This protein binds this small molecule.
Small molecule (SMILES): NCCCC(=O)O

Sequence of chain 1.C:
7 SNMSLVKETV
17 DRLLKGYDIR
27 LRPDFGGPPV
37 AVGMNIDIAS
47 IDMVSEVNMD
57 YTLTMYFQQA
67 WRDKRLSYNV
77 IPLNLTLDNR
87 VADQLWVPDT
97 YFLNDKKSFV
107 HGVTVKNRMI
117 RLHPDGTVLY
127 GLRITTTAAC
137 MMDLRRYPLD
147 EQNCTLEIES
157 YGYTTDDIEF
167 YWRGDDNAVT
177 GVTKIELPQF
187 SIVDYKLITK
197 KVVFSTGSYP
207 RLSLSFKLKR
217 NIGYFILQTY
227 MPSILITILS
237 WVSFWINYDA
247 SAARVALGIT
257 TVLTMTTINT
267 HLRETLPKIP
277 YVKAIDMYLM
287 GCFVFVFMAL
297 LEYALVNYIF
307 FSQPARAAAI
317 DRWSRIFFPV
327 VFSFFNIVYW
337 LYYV

Sequence of chain 1.D:
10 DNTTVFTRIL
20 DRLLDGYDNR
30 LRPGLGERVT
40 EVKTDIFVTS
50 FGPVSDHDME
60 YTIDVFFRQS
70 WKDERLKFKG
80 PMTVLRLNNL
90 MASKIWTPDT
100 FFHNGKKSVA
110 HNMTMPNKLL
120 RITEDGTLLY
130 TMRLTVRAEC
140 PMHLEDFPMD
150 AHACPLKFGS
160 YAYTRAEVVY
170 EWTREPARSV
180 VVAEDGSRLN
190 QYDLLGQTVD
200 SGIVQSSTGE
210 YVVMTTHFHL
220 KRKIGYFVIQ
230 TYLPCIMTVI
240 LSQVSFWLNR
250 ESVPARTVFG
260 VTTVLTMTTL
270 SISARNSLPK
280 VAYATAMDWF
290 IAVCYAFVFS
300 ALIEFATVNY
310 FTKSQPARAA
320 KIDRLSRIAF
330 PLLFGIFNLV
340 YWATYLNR

Binding-site contacts:
Ligand atom CD contacts residue SER156 of chain 1.C at 4.3 Å.
Ligand atom O contacts residue PHE65 of chain 1.D at 3.8 Å.
Ligand atom C contacts residue TYR205 of chain 1.C at 4.3 Å (hydrophobic).
Ligand atom N contacts residue TYR157 of chain 1.C at 4.0 Å.
Ligand atom CG contacts residue THR202 of chain 1.C at 3.8 Å.
Ligand atom CD contacts residue GLU155 of chain 1.C at 4.4 Å.
Ligand atom CG contacts residue LEU118 of chain 1.D at 4.2 Å (hydrophobic).
Ligand atom O contacts residue THR130 of chain 1.D at 3.3 Å.
Ligand atom N contacts residue PHE200 of chain 1.C at 3.9 Å.
Ligand atom O contacts residue THR202 of chain 1.C at 3.8 Å.
Ligand atom C contacts residue THR202 of chain 1.C at 3.2 Å.
Ligand atom CG contacts residue PHE65 of chain 1.D at 4.2 Å (hydrophobic).
Ligand atom C contacts residue THR130 of chain 1.D at 4.1 Å.
Ligand atom N contacts residue GLU155 of chain 1.C at 3.0 Å (salt-bridge).
Ligand atom CB contacts residue PHE65 of chain 1.D at 3.9 Å (hydrophobic).
Ligand atom CD contacts residue TYR205 of chain 1.C at 4.1 Å (hydrophobic).
Ligand atom N contacts residue SER156 of chain 1.C at 3.6 Å (h-bond).
Ligand atom CD contacts residue TYR157 of chain 1.C at 3.4 Å (hydrophobic).
Ligand atom CG contacts residue TYR205 of chain 1.C at 4.0 Å (hydrophobic).
Ligand atom CB contacts residue THR202 of chain 1.C at 4.2 Å.
Ligand atom OXT contacts residue TYR205 of chain 1.C at 4.2 Å.
Ligand atom CG contacts residue TYR157 of chain 1.C at 4.1 Å (hydrophobic).
Ligand atom CB contacts residue PHE200 of chain 1.C at 3.8 Å (hydrophobic).
Ligand atom N contacts residue TYR97 of chain 1.C at 2.8 Å (h-bond).
Ligand atom CD contacts residue PHE65 of chain 1.D at 4.1 Å (hydrophobic).
Ligand atom CB contacts residue TYR205 of chain 1.C at 3.7 Å (hydrophobic).
Ligand atom C contacts residue ARG67 of chain 1.D at 3.5 Å.
Ligand atom OXT contacts residue ARG67 of chain 1.D at 3.1 Å (salt-bridge).
Ligand atom N contacts residue TYR205 of chain 1.C at 4.2 Å.
Ligand atom CB contacts residue TYR157 of chain 1.C at 4.3 Å (hydrophobic).
Ligand atom O contacts residue ARG67 of chain 1.D at 2.5 Å (salt-bridge).
Ligand atom C contacts residue PHE65 of chain 1.D at 3.9 Å (hydrophobic).
Ligand atom OXT contacts residue THR202 of chain 1.C at 2.7 Å (h-bond).
Ligand atom N contacts residue PHE65 of chain 1.D at 4.1 Å.
Ligand atom CD contacts residue TYR97 of chain 1.C at 3.7 Å (hydrophobic).
Ligand atom CG contacts residue THR130 of chain 1.D at 4.1 Å.
Ligand atom OXT contacts residue PHE65 of chain 1.D at 4.1 Å.
Ligand atom OXT contacts residue PHE200 of chain 1.C at 3.3 Å.